A small-molecule ligand and the protein it binds are described below.
Small molecule (SMILES): O=C(O)C(=O)Cc1ccccc1

Binding-site contacts:
Ligand atom C2 contacts residue HIS280 of chain 2.A at 4.4 Å.
Ligand atom C2 contacts residue ASN254 of chain 2.A at 3.9 Å.
Ligand atom C2 contacts residue CO1 of chain 2.B at 4.0 Å.
Ligand atom C1 contacts residue ASN254 of chain 2.A at 3.7 Å.
Ligand atom C1' contacts residue HIS280 of chain 2.A at 4.1 Å.
Ligand atom O2 contacts residue PHE391 of chain 2.A at 3.5 Å.
Ligand atom C1' contacts residue ASN254 of chain 2.A at 3.6 Å.
Ligand atom C2' contacts residue HIS280 of chain 2.A at 4.1 Å.
Ligand atom C1 contacts residue PRO252 of chain 2.A at 3.9 Å (hydrophobic).
Ligand atom C3' contacts residue PHE353 of chain 2.A at 4.4 Å (hydrophobic).
Ligand atom C4' contacts residue GLN279 of chain 2.A at 4.4 Å.
Ligand atom O2 contacts residue PRO252 of chain 2.A at 3.8 Å.
Ligand atom O3 contacts residue CO1 of chain 2.B at 3.5 Å.
Ligand atom C5' contacts residue GLN279 of chain 2.A at 3.5 Å.
Ligand atom O1 contacts residue VAL200 of chain 2.A at 4.2 Å.
Ligand atom O1 contacts residue PRO252 of chain 2.A at 3.4 Å.
Ligand atom O1 contacts residue SER239 of chain 2.A at 3.4 Å.
Ligand atom C2' contacts residue GLN279 of chain 2.A at 4.3 Å.
Ligand atom C6' contacts residue LEU237 of chain 2.A at 3.6 Å (hydrophobic).
Ligand atom C3 contacts residue ASN254 of chain 2.A at 3.1 Å.
Ligand atom C1' contacts residue GLN279 of chain 2.A at 3.5 Å.
Ligand atom C3 contacts residue GLN279 of chain 2.A at 3.9 Å.
Ligand atom C5' contacts residue ILE266 of chain 2.A at 4.2 Å (hydrophobic).
Ligand atom C3 contacts residue VAL200 of chain 2.A at 3.9 Å (hydrophobic).
Ligand atom O1 contacts residue ASN254 of chain 2.A at 2.8 Å (h-bond).
Ligand atom C3 contacts residue HIS280 of chain 2.A at 3.9 Å.
Ligand atom C6' contacts residue ILE266 of chain 2.A at 4.1 Å (hydrophobic).
Ligand atom C1' contacts residue LEU237 of chain 2.A at 4.2 Å (hydrophobic).
Ligand atom O2 contacts residue SER239 of chain 2.A at 4.4 Å.
Ligand atom C5' contacts residue LEU237 of chain 2.A at 3.9 Å (hydrophobic).
Ligand atom O3 contacts residue PHE391 of chain 2.A at 3.9 Å.
Ligand atom C6' contacts residue GLN279 of chain 2.A at 3.1 Å.
Ligand atom C1 contacts residue SER239 of chain 2.A at 4.0 Å.
Ligand atom C6' contacts residue ASN254 of chain 2.A at 3.2 Å.
Ligand atom O2 contacts residue CO1 of chain 2.B at 4.4 Å.
Ligand atom C5' contacts residue ASN254 of chain 2.A at 4.3 Å.

Sequence of chain 2.A:
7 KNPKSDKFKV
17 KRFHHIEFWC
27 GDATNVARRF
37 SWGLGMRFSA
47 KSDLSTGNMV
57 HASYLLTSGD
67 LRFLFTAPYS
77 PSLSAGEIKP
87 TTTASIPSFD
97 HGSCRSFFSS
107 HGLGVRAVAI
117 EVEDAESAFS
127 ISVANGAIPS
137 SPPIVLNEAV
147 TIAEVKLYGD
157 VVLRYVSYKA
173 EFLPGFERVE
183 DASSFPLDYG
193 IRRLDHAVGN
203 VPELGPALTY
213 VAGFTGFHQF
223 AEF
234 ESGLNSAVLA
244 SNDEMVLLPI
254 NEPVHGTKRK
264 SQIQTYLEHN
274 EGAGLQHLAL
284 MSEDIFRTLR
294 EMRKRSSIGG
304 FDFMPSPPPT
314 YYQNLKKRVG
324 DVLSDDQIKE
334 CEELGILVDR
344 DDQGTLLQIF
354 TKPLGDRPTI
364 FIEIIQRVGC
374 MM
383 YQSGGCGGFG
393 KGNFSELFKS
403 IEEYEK